Sequence of chain 1.A:
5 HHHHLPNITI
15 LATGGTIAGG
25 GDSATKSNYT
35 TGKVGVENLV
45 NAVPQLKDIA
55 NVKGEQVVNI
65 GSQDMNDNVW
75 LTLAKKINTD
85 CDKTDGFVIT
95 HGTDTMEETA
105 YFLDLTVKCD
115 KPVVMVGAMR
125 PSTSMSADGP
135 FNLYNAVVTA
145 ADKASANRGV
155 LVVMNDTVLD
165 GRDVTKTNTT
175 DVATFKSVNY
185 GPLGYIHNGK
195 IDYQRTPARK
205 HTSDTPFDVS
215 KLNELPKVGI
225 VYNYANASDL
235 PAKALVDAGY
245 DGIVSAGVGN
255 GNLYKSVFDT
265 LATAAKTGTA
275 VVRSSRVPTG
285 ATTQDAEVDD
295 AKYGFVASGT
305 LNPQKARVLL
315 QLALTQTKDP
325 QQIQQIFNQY

Binding-site contacts:
Ligand atom OXT contacts residue GLN67 of chain 1.A at 3.5 Å (h-bond).
Ligand atom CB contacts residue THR20 of chain 1.A at 3.0 Å.
Ligand atom OXT contacts residue GLY19 of chain 1.A at 3.2 Å.
Ligand atom OD1 contacts residue THR97 of chain 1.A at 2.6 Å (h-bond).
Ligand atom OD2 contacts residue GLY96 of chain 1.A at 3.3 Å.
Ligand atom N contacts residue ASP98 of chain 1.A at 2.8 Å (salt-bridge).
Ligand atom CB contacts residue THR97 of chain 1.A at 3.6 Å.
Ligand atom CB contacts residue GLU291 of chain 1.B at 3.9 Å.
Ligand atom O contacts residue THR97 of chain 1.A at 3.3 Å (h-bond).
Ligand atom OXT contacts residue THR35 of chain 1.A at 3.2 Å (h-bond).
Ligand atom OD1 contacts residue THR20 of chain 1.A at 3.1 Å (h-bond).
Ligand atom C contacts residue GLN67 of chain 1.A at 3.5 Å.
Ligand atom OXT contacts residue GLY96 of chain 1.A at 3.3 Å.
Ligand atom OXT contacts residue SER66 of chain 1.A at 2.7 Å (h-bond).
Ligand atom OXT contacts residue GLY65 of chain 1.A at 3.3 Å.
Ligand atom O contacts residue SER66 of chain 1.A at 2.6 Å (h-bond).
Ligand atom CA contacts residue THR35 of chain 1.A at 3.7 Å.
Ligand atom CB contacts residue TYR33 of chain 1.A at 3.8 Å (hydrophobic).
Ligand atom OD2 contacts residue ALA122 of chain 1.A at 3.8 Å.
Ligand atom CG contacts residue THR20 of chain 1.A at 2.7 Å.
Ligand atom CA contacts residue THR20 of chain 1.A at 3.2 Å.
Ligand atom CG contacts residue THR97 of chain 1.A at 3.0 Å.
Ligand atom OD1 contacts residue ALA122 of chain 1.A at 3.1 Å (h-bond).
Ligand atom CB contacts residue ASP98 of chain 1.A at 3.4 Å.
Ligand atom CG contacts residue ALA122 of chain 1.A at 3.8 Å (hydrophobic).
Ligand atom C contacts residue GLY96 of chain 1.A at 3.5 Å.
Ligand atom OD2 contacts residue THR97 of chain 1.A at 2.9 Å (h-bond).
Ligand atom CA contacts residue GLU291 of chain 1.B at 3.5 Å.
Ligand atom OD2 contacts residue THR20 of chain 1.A at 2.9 Å (h-bond).
Ligand atom N contacts residue GLU291 of chain 1.B at 2.8 Å (salt-bridge).
Ligand atom CA contacts residue GLN67 of chain 1.A at 3.7 Å.
Ligand atom N contacts residue GLN67 of chain 1.A at 2.8 Å (h-bond).
Ligand atom C contacts residue SER66 of chain 1.A at 3.5 Å.
Ligand atom O contacts residue GLN67 of chain 1.A at 3.9 Å.
Ligand atom C contacts residue THR35 of chain 1.A at 3.8 Å.
Ligand atom N contacts residue ASN256 of chain 1.B at 3.5 Å (h-bond).
Ligand atom CA contacts residue ASP98 of chain 1.A at 3.8 Å.
Ligand atom O contacts residue ASP98 of chain 1.A at 3.0 Å (salt-bridge).
Ligand atom O contacts residue GLY96 of chain 1.A at 3.3 Å.
Ligand atom OD2 contacts residue GLY19 of chain 1.A at 3.9 Å.

A small-molecule ligand and the protein it binds are described below.
Small molecule (SMILES): N[C@@H](CC(=O)O)C(=O)O

Sequence of chain 1.B:
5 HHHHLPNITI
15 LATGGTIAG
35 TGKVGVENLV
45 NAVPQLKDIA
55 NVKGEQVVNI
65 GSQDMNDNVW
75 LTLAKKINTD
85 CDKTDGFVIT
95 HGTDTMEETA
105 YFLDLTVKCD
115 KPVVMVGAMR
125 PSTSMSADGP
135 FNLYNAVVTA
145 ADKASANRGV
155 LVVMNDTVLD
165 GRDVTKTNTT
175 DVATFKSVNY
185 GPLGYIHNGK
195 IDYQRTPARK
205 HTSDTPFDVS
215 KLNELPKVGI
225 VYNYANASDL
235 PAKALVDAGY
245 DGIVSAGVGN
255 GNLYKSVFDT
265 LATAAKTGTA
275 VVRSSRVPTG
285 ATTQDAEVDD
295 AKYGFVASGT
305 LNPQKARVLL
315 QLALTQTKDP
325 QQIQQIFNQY